Sequence of chain 1.C:
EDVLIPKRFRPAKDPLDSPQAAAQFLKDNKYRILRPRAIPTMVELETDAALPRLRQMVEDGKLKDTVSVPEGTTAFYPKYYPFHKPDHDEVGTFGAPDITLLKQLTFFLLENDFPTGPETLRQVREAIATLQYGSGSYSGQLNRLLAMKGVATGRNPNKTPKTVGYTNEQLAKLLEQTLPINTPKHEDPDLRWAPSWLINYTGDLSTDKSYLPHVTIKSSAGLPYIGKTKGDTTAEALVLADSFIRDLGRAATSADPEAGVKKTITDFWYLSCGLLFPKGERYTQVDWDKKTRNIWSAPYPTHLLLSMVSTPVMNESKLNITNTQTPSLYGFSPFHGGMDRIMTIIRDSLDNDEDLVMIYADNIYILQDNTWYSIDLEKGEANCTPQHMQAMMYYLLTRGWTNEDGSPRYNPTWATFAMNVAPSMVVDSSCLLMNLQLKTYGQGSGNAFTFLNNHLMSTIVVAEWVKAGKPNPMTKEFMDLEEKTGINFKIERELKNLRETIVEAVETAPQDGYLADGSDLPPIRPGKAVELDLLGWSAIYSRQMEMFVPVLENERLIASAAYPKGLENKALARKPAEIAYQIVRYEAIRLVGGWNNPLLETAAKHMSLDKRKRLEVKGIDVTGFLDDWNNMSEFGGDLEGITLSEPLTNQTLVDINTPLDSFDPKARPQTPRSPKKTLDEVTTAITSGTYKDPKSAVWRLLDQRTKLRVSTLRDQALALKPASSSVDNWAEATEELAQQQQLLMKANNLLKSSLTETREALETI

The small molecule below binds the protein below.
Small molecule (SMILES): CC(C)[C@H](NC(=O)[C@H](CCC(=O)O)NC(=O)CN)C(=O)O.C[C@@H](O)[C@H](NC(=O)[C@H](Cc1ccccc1)NC(=O)[C@H](CCCN=C(N)N)NC(=O)[C@@H](N)CO)C(=O)N1CCC[C@H]1C=O

Binding-site contacts:
Ligand atom CA contacts residue HIS212 of chain 1.C at 3.6 Å.
Ligand atom NH1 contacts residue ARG435 of chain 1.C at 3.6 Å.
Ligand atom O contacts residue THR439 of chain 1.C at 3.0 Å (h-bond).
Ligand atom NH1 contacts residue ASP216 of chain 1.C at 3.2 Å (salt-bridge).
Ligand atom CB contacts residue TRP223 of chain 1.C at 3.4 Å (hydrophobic).
Ligand atom CG contacts residue HIS212 of chain 1.C at 3.2 Å.
Ligand atom C contacts residue THR439 of chain 1.C at 3.2 Å.
Ligand atom CB contacts residue ARG218 of chain 1.C at 3.5 Å.
Ligand atom OE2 contacts residue ARG218 of chain 1.C at 3.4 Å (salt-bridge).
Ligand atom CG contacts residue ARG218 of chain 1.C at 3.6 Å.
Ligand atom CD contacts residue HIS212 of chain 1.C at 3.5 Å.
Ligand atom CB contacts residue HIS212 of chain 1.C at 3.4 Å.
Ligand atom NH2 contacts residue ARG435 of chain 1.C at 3.6 Å.
Ligand atom CG2 contacts residue TRP219 of chain 1.C at 3.6 Å (hydrophobic).
Ligand atom O contacts residue PRO215 of chain 1.C at 3.4 Å.
Ligand atom CG2 contacts residue ARG218 of chain 1.C at 3.6 Å.
Ligand atom CG contacts residue TRP219 of chain 1.C at 3.6 Å (hydrophobic).
Ligand atom CA contacts residue ARG218 of chain 1.C at 3.3 Å.
Ligand atom CD contacts residue ASP216 of chain 1.C at 3.4 Å.
Ligand atom N contacts residue GLU213 of chain 1.C at 3.0 Å (salt-bridge).
Ligand atom C contacts residue ARG218 of chain 1.C at 3.6 Å.
Ligand atom N contacts residue ARG218 of chain 1.C at 2.9 Å (salt-bridge).
Ligand atom CB contacts residue GLU213 of chain 1.C at 3.5 Å.
Ligand atom CB contacts residue HIS212 of chain 1.C at 3.2 Å.
Ligand atom CZ contacts residue ARG435 of chain 1.C at 3.5 Å.
Ligand atom CZ contacts residue ASN429 of chain 1.C at 3.4 Å.
Ligand atom NH1 contacts residue ASN429 of chain 1.C at 2.8 Å (h-bond).
Ligand atom CG1 contacts residue ALA220 of chain 1.C at 3.5 Å (hydrophobic).
Ligand atom CG contacts residue ASP214 of chain 1.C at 3.4 Å.
Ligand atom OXT contacts residue THR439 of chain 1.C at 2.8 Å (h-bond).
Ligand atom CE2 contacts residue TRP223 of chain 1.C at 3.5 Å (hydrophobic).
Ligand atom CG2 contacts residue TRP440 of chain 1.C at 3.5 Å (hydrophobic).
Ligand atom NH2 contacts residue HIS212 of chain 1.C at 3.1 Å (h-bond).
Ligand atom NE contacts residue HIS212 of chain 1.C at 2.8 Å (h-bond).
Ligand atom OE1 contacts residue ASN437 of chain 1.C at 3.0 Å (h-bond).
Ligand atom O contacts residue ASN437 of chain 1.C at 2.8 Å (h-bond).
Ligand atom CG contacts residue TYR237 of chain 1.C at 3.5 Å (hydrophobic).
Ligand atom CD contacts residue ASP214 of chain 1.C at 3.5 Å.
Ligand atom NH2 contacts residue ASN429 of chain 1.C at 3.2 Å (h-bond).
Ligand atom CD contacts residue TRP219 of chain 1.C at 3.5 Å (hydrophobic).